Sequence of chain 1.B:
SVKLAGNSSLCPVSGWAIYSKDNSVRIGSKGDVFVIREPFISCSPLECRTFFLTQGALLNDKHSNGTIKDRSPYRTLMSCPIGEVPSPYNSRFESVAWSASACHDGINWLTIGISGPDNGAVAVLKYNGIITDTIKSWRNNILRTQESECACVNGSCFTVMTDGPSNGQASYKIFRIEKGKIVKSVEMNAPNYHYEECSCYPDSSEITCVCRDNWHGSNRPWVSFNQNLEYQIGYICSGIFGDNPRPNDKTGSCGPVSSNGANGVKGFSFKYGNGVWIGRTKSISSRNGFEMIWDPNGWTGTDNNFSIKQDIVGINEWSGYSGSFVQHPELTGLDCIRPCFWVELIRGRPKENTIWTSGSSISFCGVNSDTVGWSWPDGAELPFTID

A protein and the small-molecule ligand that binds it are described below.
Small molecule (SMILES): CC(=O)N[C@@H]1[C@@H](O)[C@H](O)[C@@H](CO)O[C@H]1O

Binding-site contacts:
Ligand atom C3 contacts residue ASN7 of chain 1.B at 3.7 Å.
Ligand atom C1 contacts residue ASN7 of chain 1.B at 1.4 Å.
Ligand atom C1 contacts residue ALA5 of chain 1.B at 4.4 Å (hydrophobic).
Ligand atom O5 contacts residue ASN7 of chain 1.B at 2.4 Å (h-bond).
Ligand atom C5 contacts residue ASN7 of chain 1.B at 3.7 Å.
Ligand atom C4 contacts residue ASN7 of chain 1.B at 4.3 Å.
Ligand atom C8 contacts residue ASN7 of chain 1.B at 3.8 Å.
Ligand atom N2 contacts residue ASN7 of chain 1.B at 2.6 Å (h-bond).
Ligand atom C2 contacts residue ASN7 of chain 1.B at 2.4 Å.
Ligand atom C7 contacts residue ASN7 of chain 1.B at 3.1 Å.
Ligand atom O5 contacts residue ALA5 of chain 1.B at 4.1 Å.
Ligand atom O7 contacts residue ASN7 of chain 1.B at 3.3 Å (h-bond).